Binding-site contacts:
Ligand atom O3G contacts residue MG1 of chain 1.C at 3.7 Å.
Ligand atom O2A contacts residue MG1 of chain 1.C at 1.9 Å.
Ligand atom PB contacts residue MG1 of chain 1.C at 3.4 Å.
Ligand atom O2' contacts residue SER90 of chain 1.A at 3.2 Å.
Ligand atom O1G contacts residue LYS132 of chain 1.A at 3.1 Å (salt-bridge).
Ligand atom C6 contacts residue LEU137 of chain 1.A at 3.5 Å (hydrophobic).
Ligand atom O1A contacts residue 3OR1 of chain 1.D at 2.7 Å (h-bond).
Ligand atom C6 contacts residue ALA35 of chain 1.A at 3.7 Å (hydrophobic).
Ligand atom O2B contacts residue ASN135 of chain 1.A at 3.0 Å (h-bond).
Ligand atom O3A contacts residue GLY17 of chain 1.A at 3.2 Å.
Ligand atom O2G contacts residue GLY17 of chain 1.A at 3.2 Å.
Ligand atom O1A contacts residue LYS37 of chain 1.A at 3.6 Å (salt-bridge).
Ligand atom O2A contacts residue LYS37 of chain 1.A at 2.9 Å (salt-bridge).
Ligand atom PA contacts residue MG1 of chain 1.C at 3.3 Å.
Ligand atom O4' contacts residue VAL22 of chain 1.A at 3.3 Å.
Ligand atom O1B contacts residue SER134 of chain 1.A at 3.2 Å.
Ligand atom C4' contacts residue GLY15 of chain 1.A at 3.5 Å.
Ligand atom N6 contacts residue GLU84 of chain 1.A at 3.0 Å (salt-bridge).
Ligand atom N1 contacts residue MET86 of chain 1.A at 3.0 Å (h-bond).
Ligand atom O3G contacts residue LYS132 of chain 1.A at 3.5 Å (salt-bridge).
Ligand atom O3' contacts residue GLN93 of chain 1.A at 3.3 Å.
Ligand atom C8 contacts residue VAL22 of chain 1.A at 3.7 Å (hydrophobic).
Ligand atom C5 contacts residue LEU137 of chain 1.A at 3.6 Å (hydrophobic).
Ligand atom N6 contacts residue MET83 of chain 1.A at 3.6 Å.
Ligand atom O1G contacts residue ASN18 of chain 1.A at 2.8 Å (h-bond).
Ligand atom O2A contacts residue ASP148 of chain 1.A at 2.7 Å (salt-bridge).
Ligand atom PA contacts residue 3OR1 of chain 1.D at 3.7 Å.
Ligand atom O2B contacts residue SER134 of chain 1.A at 3.0 Å (h-bond).
Ligand atom N7 contacts residue MET83 of chain 1.A at 3.7 Å.
Ligand atom O2G contacts residue GLY19 of chain 1.A at 3.5 Å (h-bond).
Ligand atom O2A contacts residue 3OR1 of chain 1.D at 3.6 Å.
Ligand atom C5' contacts residue ALA16 of chain 1.A at 3.7 Å (hydrophobic).
Ligand atom O3G contacts residue 3OR1 of chain 1.D at 3.7 Å.
Ligand atom PB contacts residue SER134 of chain 1.A at 3.5 Å.
Ligand atom O2' contacts residue GLN93 of chain 1.A at 2.6 Å (h-bond).
Ligand atom N6 contacts residue ALA35 of chain 1.A at 3.6 Å.
Ligand atom O2G contacts residue ASN18 of chain 1.A at 2.8 Å (h-bond).
Ligand atom N6 contacts residue LEU137 of chain 1.A at 3.5 Å.
Ligand atom O2B contacts residue MG1 of chain 1.C at 1.9 Å.
Ligand atom C2 contacts residue MET86 of chain 1.A at 3.5 Å (hydrophobic).

A protein and the small-molecule ligand that binds it are described below.
Small molecule (SMILES): Nc1ncnc2c1ncn2[C@@H]1O[C@H](CO[P](=O)(O)O[P](=O)(O)NP(=O)(O)O)[C@@H](O)[C@H]1O

Sequence of chain 1.A:
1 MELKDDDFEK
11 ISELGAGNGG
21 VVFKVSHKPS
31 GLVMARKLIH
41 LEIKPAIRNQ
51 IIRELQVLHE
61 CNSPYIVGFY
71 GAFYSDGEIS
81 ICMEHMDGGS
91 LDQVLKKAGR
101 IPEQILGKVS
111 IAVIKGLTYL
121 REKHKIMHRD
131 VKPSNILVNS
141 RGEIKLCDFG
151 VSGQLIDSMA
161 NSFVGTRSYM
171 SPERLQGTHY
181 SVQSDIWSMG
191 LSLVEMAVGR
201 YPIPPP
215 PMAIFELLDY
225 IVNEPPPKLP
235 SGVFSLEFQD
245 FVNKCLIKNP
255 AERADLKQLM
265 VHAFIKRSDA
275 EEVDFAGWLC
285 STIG